Sequence of chain 1.B:
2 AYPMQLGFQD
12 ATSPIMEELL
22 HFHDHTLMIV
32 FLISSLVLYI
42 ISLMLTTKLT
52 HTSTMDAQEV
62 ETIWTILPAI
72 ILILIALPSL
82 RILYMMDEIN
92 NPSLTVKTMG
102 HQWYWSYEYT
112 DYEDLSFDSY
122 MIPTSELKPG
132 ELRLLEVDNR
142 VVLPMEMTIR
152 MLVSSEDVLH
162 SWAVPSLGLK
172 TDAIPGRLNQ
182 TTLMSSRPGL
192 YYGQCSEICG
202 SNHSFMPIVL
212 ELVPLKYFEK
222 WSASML

Binding-site contacts:
Ligand atom C6 contacts residue TRP275 of chain 1.A at 3.7 Å (hydrophobic).
Ligand atom O7 contacts residue GLN59 of chain 1.B at 4.4 Å.
Ligand atom C3 contacts residue THR66 of chain 1.B at 3.6 Å.
Ligand atom C15 contacts residue GLY272 of chain 1.A at 3.9 Å.
Ligand atom C24 contacts residue MET271 of chain 1.A at 3.8 Å (hydrophobic).
Ligand atom C7 contacts residue GLU62 of chain 1.B at 3.7 Å.
Ligand atom C18 contacts residue TRP275 of chain 1.A at 4.0 Å (hydrophobic).
Ligand atom O26 contacts residue MET271 of chain 1.A at 3.9 Å.
Ligand atom C4 contacts residue THR66 of chain 1.B at 3.6 Å.
Ligand atom C23 contacts residue MET271 of chain 1.A at 4.4 Å (hydrophobic).
Ligand atom C7 contacts residue TRP275 of chain 1.A at 3.9 Å (hydrophobic).
Ligand atom C2 contacts residue GLN59 of chain 1.B at 4.1 Å.
Ligand atom O25 contacts residue MET271 of chain 1.A at 3.6 Å.
Ligand atom C22 contacts residue MET271 of chain 1.A at 3.9 Å (hydrophobic).
Ligand atom C16 contacts residue GLY272 of chain 1.A at 4.3 Å.
Ligand atom C6 contacts residue THR66 of chain 1.B at 4.0 Å.
Ligand atom C3 contacts residue GLN59 of chain 1.B at 3.8 Å.
Ligand atom O3 contacts residue GLN59 of chain 1.B at 2.9 Å (h-bond).
Ligand atom C3 contacts residue THR63 of chain 1.B at 4.3 Å.
Ligand atom O3 contacts residue THR66 of chain 1.B at 4.0 Å.
Ligand atom C5 contacts residue THR66 of chain 1.B at 3.9 Å.
Ligand atom C8 contacts residue TRP275 of chain 1.A at 4.3 Å (hydrophobic).
Ligand atom C5 contacts residue TRP275 of chain 1.A at 4.5 Å (hydrophobic).
Ligand atom C15 contacts residue MET271 of chain 1.A at 3.8 Å (hydrophobic).
Ligand atom C4 contacts residue GLU62 of chain 1.B at 3.9 Å.
Ligand atom C15 contacts residue TRP275 of chain 1.A at 4.0 Å (hydrophobic).
Ligand atom O7 contacts residue GLU62 of chain 1.B at 2.8 Å (salt-bridge).
Ligand atom O3 contacts residue THR63 of chain 1.B at 3.0 Å (h-bond).
Ligand atom C19 contacts residue TRP275 of chain 1.A at 3.8 Å (hydrophobic).
Ligand atom C16 contacts residue MET271 of chain 1.A at 3.7 Å (hydrophobic).
Ligand atom C6 contacts residue GLU62 of chain 1.B at 4.0 Å.
Ligand atom O3 contacts residue GLU62 of chain 1.B at 3.7 Å.
Ligand atom C4 contacts residue GLN59 of chain 1.B at 4.1 Å.
Ligand atom C3 contacts residue GLU62 of chain 1.B at 4.3 Å.

Sequence of chain 1.A:
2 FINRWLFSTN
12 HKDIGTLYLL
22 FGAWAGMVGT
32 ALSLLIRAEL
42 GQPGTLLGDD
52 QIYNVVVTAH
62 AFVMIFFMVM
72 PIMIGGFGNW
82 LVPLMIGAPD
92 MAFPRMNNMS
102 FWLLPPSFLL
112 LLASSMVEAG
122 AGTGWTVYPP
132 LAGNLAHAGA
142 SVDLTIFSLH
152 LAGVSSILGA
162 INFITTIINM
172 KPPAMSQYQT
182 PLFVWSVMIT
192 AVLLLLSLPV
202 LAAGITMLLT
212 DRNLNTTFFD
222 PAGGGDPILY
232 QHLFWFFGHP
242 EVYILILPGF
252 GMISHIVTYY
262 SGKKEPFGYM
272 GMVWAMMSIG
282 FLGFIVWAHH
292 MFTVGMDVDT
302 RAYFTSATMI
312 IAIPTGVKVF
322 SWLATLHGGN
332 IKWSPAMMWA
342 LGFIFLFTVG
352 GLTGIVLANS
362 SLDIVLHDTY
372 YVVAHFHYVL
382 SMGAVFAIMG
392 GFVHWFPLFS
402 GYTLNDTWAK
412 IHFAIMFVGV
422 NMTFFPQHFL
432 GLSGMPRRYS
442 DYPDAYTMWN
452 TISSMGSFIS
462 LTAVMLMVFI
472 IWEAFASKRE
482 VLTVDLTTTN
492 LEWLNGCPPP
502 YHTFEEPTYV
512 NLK

The small molecule below binds the protein below.
Small molecule (SMILES): C[C@H](CCC(=O)O)[C@H]1CC[C@H]2[C@@H]3[C@H](O)C[C@@H]4C[C@H](O)CC[C@]4(C)[C@H]3C[C@H](O)[C@]12C